Sequence of chain 1.A:
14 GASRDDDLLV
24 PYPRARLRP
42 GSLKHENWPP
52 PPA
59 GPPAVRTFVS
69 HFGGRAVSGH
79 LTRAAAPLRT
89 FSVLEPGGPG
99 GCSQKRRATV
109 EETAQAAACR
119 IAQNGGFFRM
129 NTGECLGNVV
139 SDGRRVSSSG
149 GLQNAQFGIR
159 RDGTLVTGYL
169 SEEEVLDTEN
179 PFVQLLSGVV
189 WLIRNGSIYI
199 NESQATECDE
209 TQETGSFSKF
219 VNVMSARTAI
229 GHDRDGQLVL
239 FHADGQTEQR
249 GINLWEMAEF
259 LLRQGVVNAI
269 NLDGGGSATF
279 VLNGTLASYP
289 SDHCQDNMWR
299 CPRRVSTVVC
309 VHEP

A protein and the small-molecule ligand that binds it are described below.
Small molecule (SMILES): CC(=O)N[C@@H]1[C@@H](O)[C@H](O)[C@@H](CO)O[C@H]1O

Binding-site contacts:
Ligand atom C5 contacts residue ASN281 of chain 1.A at 3.7 Å.
Ligand atom C1 contacts residue ASN281 of chain 1.A at 1.5 Å.
Ligand atom C2 contacts residue ASN281 of chain 1.A at 2.5 Å.
Ligand atom C8 contacts residue ASN281 of chain 1.A at 4.0 Å.
Ligand atom C4 contacts residue ASN281 of chain 1.A at 4.3 Å.
Ligand atom O7 contacts residue ASN281 of chain 1.A at 3.6 Å.
Ligand atom O5 contacts residue ASN281 of chain 1.A at 2.5 Å (h-bond).
Ligand atom N2 contacts residue ASN281 of chain 1.A at 2.7 Å (h-bond).
Ligand atom C3 contacts residue ASN281 of chain 1.A at 3.8 Å.
Ligand atom C7 contacts residue ASN281 of chain 1.A at 3.2 Å.
Ligand atom O7 contacts residue ARG118 of chain 1.A at 3.5 Å (salt-bridge).